A protein and the small-molecule ligand that binds it are described below.
Small molecule (SMILES): SCc1nc2ccccc2[nH]1

Sequence of chain 1.A:
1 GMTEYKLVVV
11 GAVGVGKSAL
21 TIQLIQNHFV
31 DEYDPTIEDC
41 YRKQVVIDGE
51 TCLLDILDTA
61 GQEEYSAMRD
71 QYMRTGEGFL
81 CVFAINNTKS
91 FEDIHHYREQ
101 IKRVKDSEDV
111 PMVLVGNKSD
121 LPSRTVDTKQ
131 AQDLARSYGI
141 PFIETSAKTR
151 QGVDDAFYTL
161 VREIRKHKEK

Binding-site contacts:
Ligand atom CAN contacts residue LEU57 of chain 1.A at 4.2 Å (hydrophobic).
Ligand atom CAO contacts residue LEU57 of chain 1.A at 4.1 Å (hydrophobic).
Ligand atom CAQ contacts residue ASP55 of chain 1.A at 4.3 Å.
Ligand atom CAR contacts residue LEU7 of chain 1.A at 3.8 Å (hydrophobic).
Ligand atom CAJ contacts residue ASP55 of chain 1.A at 3.6 Å.
Ligand atom NAK contacts residue CYS40 of chain 1.A at 3.8 Å.
Ligand atom CAP contacts residue LEU57 of chain 1.A at 4.2 Å (hydrophobic).
Ligand atom CAO contacts residue THR75 of chain 1.A at 3.8 Å.
Ligand atom NAK contacts residue ASP55 of chain 1.A at 2.7 Å (salt-bridge).
Ligand atom CAR contacts residue ASP55 of chain 1.A at 3.4 Å.
Ligand atom CAR contacts residue LYS6 of chain 1.A at 3.9 Å.
Ligand atom CAO contacts residue TYR72 of chain 1.A at 4.0 Å (hydrophobic).
Ligand atom CAQ contacts residue LEU7 of chain 1.A at 3.7 Å (hydrophobic).
Ligand atom CAJ contacts residue LEU57 of chain 1.A at 4.1 Å (hydrophobic).
Ligand atom CAI contacts residue CYS40 of chain 1.A at 3.1 Å (hydrophobic).
Ligand atom CAQ contacts residue VAL8 of chain 1.A at 3.5 Å (hydrophobic).
Ligand atom CAR contacts residue LEU57 of chain 1.A at 4.1 Å (hydrophobic).
Ligand atom CAP contacts residue VAL8 of chain 1.A at 3.6 Å (hydrophobic).
Ligand atom CAQ contacts residue GLY76 of chain 1.A at 4.0 Å.
Ligand atom NAM contacts residue CYS40 of chain 1.A at 3.9 Å.
Ligand atom SAH contacts residue CYS40 of chain 1.A at 2.1 Å (h-bond).
Ligand atom CAQ contacts residue LEU57 of chain 1.A at 4.1 Å (hydrophobic).
Ligand atom CAN contacts residue THR75 of chain 1.A at 4.4 Å.
Ligand atom CAP contacts residue GLY76 of chain 1.A at 3.9 Å.
Ligand atom CAP contacts residue TYR72 of chain 1.A at 3.6 Å (hydrophobic).
Ligand atom CAL contacts residue ASP55 of chain 1.A at 3.7 Å.
Ligand atom CAQ contacts residue LYS6 of chain 1.A at 3.8 Å.
Ligand atom CAI contacts residue ASP55 of chain 1.A at 4.1 Å.
Ligand atom CAL contacts residue CYS40 of chain 1.A at 3.3 Å (hydrophobic).
Ligand atom CAP contacts residue THR75 of chain 1.A at 3.9 Å.